Binding-site contacts:
Ligand atom N2 contacts residue GLU71 of chain 3.B at 4.0 Å.
Ligand atom O7 contacts residue GLU71 of chain 3.B at 4.1 Å.
Ligand atom C3 contacts residue ASN81 of chain 3.B at 3.7 Å.
Ligand atom N2 contacts residue GLY77 of chain 3.B at 4.3 Å.
Ligand atom C8 contacts residue GLU71 of chain 3.B at 3.4 Å.
Ligand atom O5 contacts residue ARG84 of chain 3.B at 4.5 Å.
Ligand atom C4 contacts residue ASN81 of chain 3.B at 4.1 Å.
Ligand atom C1 contacts residue ASN81 of chain 3.B at 1.4 Å.
Ligand atom C7 contacts residue ASN78 of chain 3.B at 3.5 Å.
Ligand atom O3 contacts residue GLU71 of chain 3.B at 4.0 Å.
Ligand atom C7 contacts residue GLU71 of chain 3.B at 3.6 Å.
Ligand atom C2 contacts residue ASN81 of chain 3.B at 2.3 Å.
Ligand atom N2 contacts residue ASN78 of chain 3.B at 4.4 Å.
Ligand atom C8 contacts residue GLY77 of chain 3.B at 3.7 Å.
Ligand atom C8 contacts residue LYS74 of chain 3.B at 3.8 Å.
Ligand atom C7 contacts residue GLY77 of chain 3.B at 4.4 Å.
Ligand atom O7 contacts residue ASN81 of chain 3.B at 4.0 Å.
Ligand atom O7 contacts residue ASN78 of chain 3.B at 3.2 Å (h-bond).
Ligand atom C7 contacts residue ASN81 of chain 3.B at 3.6 Å.
Ligand atom C8 contacts residue ASN78 of chain 3.B at 3.5 Å.
Ligand atom O6 contacts residue ARG84 of chain 3.B at 4.1 Å.
Ligand atom N2 contacts residue ASN81 of chain 3.B at 2.8 Å (h-bond).
Ligand atom C5 contacts residue ASN81 of chain 3.B at 3.7 Å.
Ligand atom O5 contacts residue ASN81 of chain 3.B at 2.4 Å (h-bond).
Ligand atom O6 contacts residue ARG289 of chain 3.A at 4.0 Å.

The protein below binds the small molecule below.
Small molecule (SMILES): CC(=O)N[C@@H]1[C@@H](O)[C@H](O)[C@@H](CO)O[C@H]1O

Sequence of chain 3.A:
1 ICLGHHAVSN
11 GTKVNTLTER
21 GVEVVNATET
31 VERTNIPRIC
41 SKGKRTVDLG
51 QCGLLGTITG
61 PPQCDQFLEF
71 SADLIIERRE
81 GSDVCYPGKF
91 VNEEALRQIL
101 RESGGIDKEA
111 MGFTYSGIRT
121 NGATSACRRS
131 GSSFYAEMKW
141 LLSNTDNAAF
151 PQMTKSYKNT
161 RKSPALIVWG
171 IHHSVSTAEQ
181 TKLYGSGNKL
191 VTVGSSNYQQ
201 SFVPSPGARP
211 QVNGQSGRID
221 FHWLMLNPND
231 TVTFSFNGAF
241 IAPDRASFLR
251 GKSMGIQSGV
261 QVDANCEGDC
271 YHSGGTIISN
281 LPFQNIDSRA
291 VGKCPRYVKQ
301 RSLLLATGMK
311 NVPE

Sequence of chain 3.B:
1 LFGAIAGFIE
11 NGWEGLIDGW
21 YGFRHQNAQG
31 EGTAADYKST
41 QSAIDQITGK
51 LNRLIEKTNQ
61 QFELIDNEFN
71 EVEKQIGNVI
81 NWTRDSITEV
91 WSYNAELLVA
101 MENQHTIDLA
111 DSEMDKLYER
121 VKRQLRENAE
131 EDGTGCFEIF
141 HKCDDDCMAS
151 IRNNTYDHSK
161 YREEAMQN